The protein below binds the small molecule below.
Small molecule (SMILES): CC(=O)N[C@@H]1[C@@H](O)[C@H](O)[C@@H](CO)O[C@H]1O

Binding-site contacts:
Ligand atom C4 contacts residue ASN163 of chain 1.A at 4.1 Å.
Ligand atom O5 contacts residue ASN163 of chain 1.A at 2.4 Å (h-bond).
Ligand atom O6 contacts residue THR165 of chain 1.A at 3.1 Å.
Ligand atom O7 contacts residue ASN163 of chain 1.A at 4.4 Å.
Ligand atom N2 contacts residue ASN163 of chain 1.A at 3.0 Å (h-bond).
Ligand atom C1 contacts residue ASN163 of chain 1.A at 1.4 Å.
Ligand atom C5 contacts residue ASN163 of chain 1.A at 3.6 Å.
Ligand atom C3 contacts residue ASN163 of chain 1.A at 3.8 Å.
Ligand atom C7 contacts residue ASN163 of chain 1.A at 4.1 Å.
Ligand atom O5 contacts residue THR165 of chain 1.A at 4.3 Å.
Ligand atom C2 contacts residue ASN163 of chain 1.A at 2.4 Å.
Ligand atom C6 contacts residue THR165 of chain 1.A at 4.3 Å.

Sequence of chain 1.A:
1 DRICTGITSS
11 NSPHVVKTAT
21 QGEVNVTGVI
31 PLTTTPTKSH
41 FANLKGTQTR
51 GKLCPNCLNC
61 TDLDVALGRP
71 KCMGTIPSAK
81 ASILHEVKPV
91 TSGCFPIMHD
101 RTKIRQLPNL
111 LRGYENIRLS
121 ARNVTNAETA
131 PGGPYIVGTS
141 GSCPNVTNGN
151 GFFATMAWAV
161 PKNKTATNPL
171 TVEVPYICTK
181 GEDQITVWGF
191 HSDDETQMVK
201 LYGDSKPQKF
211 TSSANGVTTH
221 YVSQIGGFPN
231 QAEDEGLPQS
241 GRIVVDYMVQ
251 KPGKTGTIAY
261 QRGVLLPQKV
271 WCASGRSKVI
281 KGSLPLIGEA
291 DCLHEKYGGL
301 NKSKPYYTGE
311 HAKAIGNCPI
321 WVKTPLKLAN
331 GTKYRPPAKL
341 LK